Binding-site contacts:
Ligand atom O7 contacts residue ASN604 of chain 1.A at 3.6 Å.
Ligand atom C3 contacts residue ASN604 of chain 1.A at 3.8 Å.
Ligand atom C7 contacts residue ASN604 of chain 1.A at 3.4 Å.
Ligand atom O7 contacts residue THR633 of chain 1.A at 4.5 Å.
Ligand atom C8 contacts residue ARG634 of chain 1.A at 3.9 Å.
Ligand atom O5 contacts residue ASN604 of chain 1.A at 2.4 Å (h-bond).
Ligand atom N2 contacts residue ASN604 of chain 1.A at 2.9 Å (h-bond).
Ligand atom C1 contacts residue ASN604 of chain 1.A at 1.4 Å.
Ligand atom C4 contacts residue ASN604 of chain 1.A at 4.3 Å.
Ligand atom C2 contacts residue ASN604 of chain 1.A at 2.5 Å.
Ligand atom O7 contacts residue GLN632 of chain 1.A at 4.5 Å.
Ligand atom C5 contacts residue ASN604 of chain 1.A at 3.7 Å.
Ligand atom C8 contacts residue ASN604 of chain 1.A at 4.5 Å.
Ligand atom C7 contacts residue ARG634 of chain 1.A at 4.4 Å.

Sequence of chain 1.A:
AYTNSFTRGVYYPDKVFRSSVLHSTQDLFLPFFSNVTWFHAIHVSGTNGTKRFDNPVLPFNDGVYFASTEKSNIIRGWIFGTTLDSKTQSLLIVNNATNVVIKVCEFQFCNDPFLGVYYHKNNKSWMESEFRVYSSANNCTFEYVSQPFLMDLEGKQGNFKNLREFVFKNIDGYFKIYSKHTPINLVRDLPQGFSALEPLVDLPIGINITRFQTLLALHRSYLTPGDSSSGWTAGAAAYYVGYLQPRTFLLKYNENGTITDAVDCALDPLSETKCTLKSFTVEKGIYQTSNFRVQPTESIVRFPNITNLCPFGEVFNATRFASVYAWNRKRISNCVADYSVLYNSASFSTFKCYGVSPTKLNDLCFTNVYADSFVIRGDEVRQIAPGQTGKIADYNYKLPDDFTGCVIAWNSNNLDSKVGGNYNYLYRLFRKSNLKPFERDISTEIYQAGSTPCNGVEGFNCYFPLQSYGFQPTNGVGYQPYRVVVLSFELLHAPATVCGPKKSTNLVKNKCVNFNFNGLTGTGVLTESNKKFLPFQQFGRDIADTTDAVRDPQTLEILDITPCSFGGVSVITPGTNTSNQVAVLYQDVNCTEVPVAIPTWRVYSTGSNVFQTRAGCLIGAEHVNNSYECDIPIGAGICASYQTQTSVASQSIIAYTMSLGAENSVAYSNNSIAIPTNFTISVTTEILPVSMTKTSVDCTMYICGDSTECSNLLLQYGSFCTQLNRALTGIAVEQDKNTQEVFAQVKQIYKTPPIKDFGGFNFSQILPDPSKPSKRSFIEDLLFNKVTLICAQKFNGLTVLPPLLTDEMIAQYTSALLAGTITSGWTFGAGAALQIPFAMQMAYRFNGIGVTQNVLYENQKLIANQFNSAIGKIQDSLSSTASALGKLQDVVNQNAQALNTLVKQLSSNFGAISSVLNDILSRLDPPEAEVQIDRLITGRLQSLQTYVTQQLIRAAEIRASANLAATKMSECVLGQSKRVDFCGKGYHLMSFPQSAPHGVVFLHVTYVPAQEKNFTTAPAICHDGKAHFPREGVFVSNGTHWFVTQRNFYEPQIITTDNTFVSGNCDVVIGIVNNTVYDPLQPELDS

A small-molecule ligand and the protein it binds are described below.
Small molecule (SMILES): CC(=O)N[C@@H]1[C@@H](O)[C@H](O)[C@@H](CO)O[C@H]1O